Sequence of chain 1.A:
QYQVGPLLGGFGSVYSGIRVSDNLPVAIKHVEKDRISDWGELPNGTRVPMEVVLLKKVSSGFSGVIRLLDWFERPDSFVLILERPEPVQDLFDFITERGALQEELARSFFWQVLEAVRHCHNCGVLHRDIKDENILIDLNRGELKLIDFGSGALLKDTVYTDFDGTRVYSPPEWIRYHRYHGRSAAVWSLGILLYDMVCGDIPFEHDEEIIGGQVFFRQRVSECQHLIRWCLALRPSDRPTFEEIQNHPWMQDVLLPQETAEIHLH

The protein below binds the small molecule below.
Small molecule (SMILES): NCCCC[C@H](N)C(=O)N[C@@H](CCCN=C(N)N)C(=O)N[C@@H](CCCN=C(N)N)C(=O)N[C@@H](CCCN=C(N)N)C(=O)N[C@@H](Cc1cnc[nH]1)C(=O)N1CCC[C@H]1C(=O)N[C@H](C=O)CO

Binding-site contacts:
Ligand atom O contacts residue GLU172 of chain 1.A at 3.3 Å (salt-bridge).
Ligand atom NE2 contacts residue GLU244 of chain 1.A at 2.8 Å (salt-bridge).
Ligand atom NH2 contacts residue ASP132 of chain 1.A at 3.1 Å (salt-bridge).
Ligand atom NH2 contacts residue ILE134 of chain 1.A at 3.5 Å.
Ligand atom CA contacts residue ASP240 of chain 1.A at 3.5 Å.
Ligand atom OG contacts residue ASP168 of chain 1.A at 2.9 Å (salt-bridge).
Ligand atom O contacts residue THR205 of chain 1.A at 3.5 Å (h-bond).
Ligand atom NH2 contacts residue PHE131 of chain 1.A at 2.9 Å (h-bond).
Ligand atom O contacts residue ASP203 of chain 1.A at 3.1 Å (salt-bridge).
Ligand atom CD contacts residue GLY239 of chain 1.A at 3.6 Å.
Ligand atom O contacts residue LYS170 of chain 1.A at 2.5 Å (salt-bridge).
Ligand atom NH1 contacts residue ASP171 of chain 1.A at 3.5 Å (salt-bridge).
Ligand atom C contacts residue PHE131 of chain 1.A at 3.6 Å (hydrophobic).
Ligand atom CB contacts residue ASP240 of chain 1.A at 3.6 Å.
Ligand atom CB contacts residue THR205 of chain 1.A at 3.7 Å.
Ligand atom N contacts residue PHE131 of chain 1.A at 3.6 Å.
Ligand atom NE contacts residue THR135 of chain 1.A at 2.9 Å (h-bond).
Ligand atom NH1 contacts residue ASP235 of chain 1.A at 3.0 Å (salt-bridge).
Ligand atom CG contacts residue PHE131 of chain 1.A at 3.6 Å (hydrophobic).
Ligand atom N contacts residue GLU172 of chain 1.A at 3.0 Å (salt-bridge).
Ligand atom CD2 contacts residue GLU244 of chain 1.A at 3.7 Å.
Ligand atom NH2 contacts residue ASP171 of chain 1.A at 3.0 Å (salt-bridge).
Ligand atom NH2 contacts residue ASP129 of chain 1.A at 2.8 Å (salt-bridge).
Ligand atom CZ contacts residue PHE131 of chain 1.A at 3.6 Å (hydrophobic).
Ligand atom O contacts residue PHE131 of chain 1.A at 3.4 Å.
Ligand atom NH1 contacts residue GLY239 of chain 1.A at 3.5 Å (h-bond).
Ligand atom CG contacts residue ASP240 of chain 1.A at 3.7 Å.
Ligand atom NH2 contacts residue THR135 of chain 1.A at 3.6 Å (h-bond).
Ligand atom C contacts residue ASP203 of chain 1.A at 3.7 Å.
Ligand atom CD2 contacts residue VAL207 of chain 1.A at 3.6 Å (hydrophobic).
Ligand atom CD contacts residue GLU172 of chain 1.A at 3.6 Å.
Ligand atom CA contacts residue GLU172 of chain 1.A at 3.7 Å.
Ligand atom CB contacts residue ASP203 of chain 1.A at 3.5 Å.
Ligand atom CG contacts residue VAL207 of chain 1.A at 3.6 Å (hydrophobic).
Ligand atom CG contacts residue GLU172 of chain 1.A at 3.6 Å.
Ligand atom CZ contacts residue THR135 of chain 1.A at 3.7 Å.
Ligand atom CB contacts residue GLU172 of chain 1.A at 3.6 Å.
Ligand atom C contacts residue LYS170 of chain 1.A at 3.7 Å.
Ligand atom NH1 contacts residue ASP240 of chain 1.A at 3.2 Å (salt-bridge).
Ligand atom NH1 contacts residue GLU172 of chain 1.A at 3.0 Å (salt-bridge).